Binding-site contacts:
Ligand atom N6 contacts residue TRP53 of chain 1.B at 3.6 Å.
Ligand atom N3 contacts residue GLY259 of chain 1.B at 3.6 Å.
Ligand atom C2 contacts residue TYR193 of chain 1.B at 3.6 Å (hydrophobic).
Ligand atom O6P contacts residue SER49 of chain 1.B at 3.0 Å (h-bond).
Ligand atom O3P contacts residue ARG130 of chain 1.B at 3.1 Å (salt-bridge).
Ligand atom N6 contacts residue THR227 of chain 1.B at 2.8 Å (h-bond).
Ligand atom O6P contacts residue LYS48 of chain 1.B at 3.2 Å (salt-bridge).
Ligand atom N1 contacts residue PHE229 of chain 1.B at 3.7 Å.
Ligand atom C6 contacts residue TRP53 of chain 1.B at 3.5 Å (hydrophobic).
Ligand atom O1P contacts residue SER138 of chain 1.B at 2.7 Å (h-bond).
Ligand atom O5P contacts residue THR52 of chain 1.B at 2.8 Å (h-bond).
Ligand atom O6P contacts residue THR51 of chain 1.B at 2.5 Å (h-bond).
Ligand atom O2P contacts residue GLY259 of chain 1.B at 2.9 Å (h-bond).
Ligand atom O6P contacts residue GLY50 of chain 1.B at 3.1 Å (h-bond).
Ligand atom N6 contacts residue MET232 of chain 1.B at 3.4 Å (h-bond).
Ligand atom O2' contacts residue PHE229 of chain 1.B at 3.5 Å.
Ligand atom O2' contacts residue MET256 of chain 1.B at 3.7 Å.
Ligand atom P2 contacts residue LYS48 of chain 1.B at 3.6 Å.
Ligand atom O3' contacts residue ARG130 of chain 1.B at 3.3 Å (salt-bridge).
Ligand atom O5' contacts residue SER49 of chain 1.B at 3.6 Å.
Ligand atom N1 contacts residue TRP53 of chain 1.B at 3.4 Å.
Ligand atom O3P contacts residue ARG257 of chain 1.B at 3.1 Å (salt-bridge).
Ligand atom O5' contacts residue LYS48 of chain 1.B at 3.3 Å.
Ligand atom O4P contacts residue LYS48 of chain 1.B at 3.0 Å (salt-bridge).
Ligand atom O2P contacts residue LYS258 of chain 1.B at 2.6 Å (salt-bridge).
Ligand atom O5' contacts residue GLY50 of chain 1.B at 3.3 Å (h-bond).
Ligand atom N7 contacts residue MET256 of chain 1.B at 3.5 Å (h-bond).
Ligand atom N6 contacts residue PHE229 of chain 1.B at 3.3 Å (h-bond).
Ligand atom N3 contacts residue TYR193 of chain 1.B at 3.0 Å (h-bond).
Ligand atom C8 contacts residue MET256 of chain 1.B at 3.2 Å (hydrophobic).
Ligand atom N3 contacts residue TRP53 of chain 1.B at 3.6 Å.
Ligand atom O2P contacts residue ARG257 of chain 1.B at 3.0 Å.
Ligand atom C2 contacts residue TRP53 of chain 1.B at 3.2 Å (hydrophobic).
Ligand atom O1P contacts residue ARG257 of chain 1.B at 3.1 Å (salt-bridge).
Ligand atom O2' contacts residue ARG257 of chain 1.B at 3.4 Å (salt-bridge).
Ligand atom C6 contacts residue PHE229 of chain 1.B at 3.6 Å (hydrophobic).
Ligand atom P1 contacts residue SER138 of chain 1.B at 3.6 Å.
Ligand atom P2 contacts residue THR51 of chain 1.B at 3.5 Å.
Ligand atom O5P contacts residue THR51 of chain 1.B at 3.1 Å (h-bond).
Ligand atom N6 contacts residue SER228 of chain 1.B at 3.5 Å.

A protein and the small-molecule ligand that binds it are described below.
Small molecule (SMILES): Nc1ncnc2c1ncn2[C@@H]1O[C@H](COP(=O)(O)O)[C@@H](OP(=O)(O)O)[C@H]1O

Sequence of chain 1.B:
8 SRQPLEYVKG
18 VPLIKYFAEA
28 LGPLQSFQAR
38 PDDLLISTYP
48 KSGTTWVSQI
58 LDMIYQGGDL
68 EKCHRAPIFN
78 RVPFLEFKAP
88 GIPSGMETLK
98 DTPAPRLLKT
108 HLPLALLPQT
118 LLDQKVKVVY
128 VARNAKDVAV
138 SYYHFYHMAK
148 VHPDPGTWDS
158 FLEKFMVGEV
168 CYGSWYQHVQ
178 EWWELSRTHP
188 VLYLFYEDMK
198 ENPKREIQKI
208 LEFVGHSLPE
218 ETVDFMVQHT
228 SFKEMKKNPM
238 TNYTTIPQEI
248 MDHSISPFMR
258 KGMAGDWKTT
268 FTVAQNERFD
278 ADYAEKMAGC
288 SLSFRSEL